Sequence of chain 1.A:
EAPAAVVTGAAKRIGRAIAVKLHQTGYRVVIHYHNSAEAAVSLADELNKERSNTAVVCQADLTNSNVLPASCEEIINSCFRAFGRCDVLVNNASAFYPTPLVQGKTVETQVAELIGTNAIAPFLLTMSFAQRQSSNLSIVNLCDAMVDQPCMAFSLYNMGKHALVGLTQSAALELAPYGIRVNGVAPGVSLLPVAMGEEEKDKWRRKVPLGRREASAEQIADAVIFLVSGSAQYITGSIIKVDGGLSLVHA

Binding-site contacts:
Ligand atom CAI contacts residue GLY225 of chain 1.A at 3.0 Å.
Ligand atom CAR contacts residue NAP1 of chain 1.F at 3.4 Å.
Ligand atom N1 contacts residue NAP1 of chain 1.F at 2.8 Å (h-bond).
Ligand atom CAJ contacts residue PHE117 of chain 1.A at 3.6 Å (hydrophobic).
Ligand atom NAB contacts residue NAP1 of chain 1.F at 2.9 Å (h-bond).
Ligand atom CAR contacts residue PHE117 of chain 1.A at 3.6 Å (hydrophobic).
Ligand atom CAS contacts residue NAP1 of chain 1.F at 3.3 Å.
Ligand atom N3 contacts residue TYR194 of chain 1.A at 3.5 Å (h-bond).
Ligand atom CAF contacts residue CYS188 of chain 1.A at 1.7 Å (hydrophobic).
Ligand atom NAA contacts residue PRO230 of chain 1.A at 3.5 Å.
Ligand atom C6 contacts residue PHE117 of chain 1.A at 3.6 Å (hydrophobic).
Ligand atom CAG contacts residue GLY225 of chain 1.A at 3.1 Å.
Ligand atom NAC contacts residue NAP1 of chain 1.F at 3.1 Å (h-bond).
Ligand atom C4 contacts residue TYR194 of chain 1.A at 3.4 Å (hydrophobic).
Ligand atom OAD contacts residue CYS188 of chain 1.A at 2.6 Å (h-bond).
Ligand atom CAI contacts residue ACT1 of chain 1.H at 3.5 Å.
Ligand atom N3 contacts residue PHE117 of chain 1.A at 3.4 Å.
Ligand atom NAB contacts residue SER115 of chain 1.A at 2.8 Å (h-bond).
Ligand atom C2 contacts residue PHE117 of chain 1.A at 3.3 Å (hydrophobic).
Ligand atom C5 contacts residue NAP1 of chain 1.F at 3.7 Å.
Ligand atom NAM contacts residue NAP1 of chain 1.F at 3.6 Å.
Ligand atom NAM contacts residue PHE117 of chain 1.A at 3.5 Å.
Ligand atom CAE contacts residue NAP1 of chain 1.F at 3.3 Å.
Ligand atom NAC contacts residue ARG34 of chain 1.A at 3.2 Å (salt-bridge).
Ligand atom C2 contacts residue NAP1 of chain 1.F at 3.3 Å.
Ligand atom CAS contacts residue PHE117 of chain 1.A at 3.6 Å (hydrophobic).
Ligand atom CAG contacts residue ACT1 of chain 1.H at 3.4 Å.
Ligand atom C6 contacts residue NAP1 of chain 1.F at 3.2 Å.
Ligand atom CAQ contacts residue NAP1 of chain 1.F at 3.6 Å.
Ligand atom CAP contacts residue CYS188 of chain 1.A at 2.7 Å (hydrophobic).
Ligand atom CAH contacts residue CYS188 of chain 1.A at 3.4 Å (hydrophobic).
Ligand atom CAJ contacts residue CYS188 of chain 1.A at 3.6 Å (hydrophobic).
Ligand atom C5 contacts residue PHE117 of chain 1.A at 3.5 Å (hydrophobic).
Ligand atom C4 contacts residue PHE117 of chain 1.A at 3.5 Å (hydrophobic).
Ligand atom CAI contacts residue NAP1 of chain 1.F at 3.5 Å.
Ligand atom NAA contacts residue ACT1 of chain 1.H at 3.5 Å.
Ligand atom NAA contacts residue NAP1 of chain 1.F at 3.4 Å (h-bond).
Ligand atom N3 contacts residue NAP1 of chain 1.F at 3.0 Å (h-bond).
Ligand atom NAB contacts residue PHE117 of chain 1.A at 3.4 Å.
Ligand atom NAM contacts residue TYR194 of chain 1.A at 2.8 Å (h-bond).

This small molecule binds to this protein.
Small molecule (SMILES): N#Cc1c(-c2cccc(C=O)c2)[nH]c2nc(N)nc(N)c12